The small molecule below binds the protein below.
Small molecule (SMILES): CC(=O)N[C@@H]1[C@@H](O)[C@H](O)[C@@H](CO)O[C@H]1O

Sequence of chain 1.A:
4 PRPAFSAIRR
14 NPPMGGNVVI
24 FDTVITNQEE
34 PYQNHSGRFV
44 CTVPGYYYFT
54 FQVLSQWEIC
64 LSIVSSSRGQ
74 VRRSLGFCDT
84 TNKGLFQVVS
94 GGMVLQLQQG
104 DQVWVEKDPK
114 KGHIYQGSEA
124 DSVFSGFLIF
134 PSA

Binding-site contacts:
Ligand atom C7 contacts residue ASN37 of chain 1.A at 3.3 Å.
Ligand atom N2 contacts residue ASN37 of chain 1.A at 2.9 Å (h-bond).
Ligand atom O7 contacts residue ASN37 of chain 1.A at 3.3 Å (h-bond).
Ligand atom O7 contacts residue ASP25 of chain 1.A at 3.5 Å (salt-bridge).
Ligand atom C3 contacts residue ASN37 of chain 1.A at 3.8 Å.
Ligand atom C8 contacts residue ASP25 of chain 1.A at 3.4 Å.
Ligand atom O6 contacts residue GLU33 of chain 1.A at 3.3 Å (salt-bridge).
Ligand atom O5 contacts residue ASN37 of chain 1.A at 2.4 Å (h-bond).
Ligand atom C5 contacts residue ASN37 of chain 1.A at 3.7 Å.
Ligand atom N2 contacts residue ASP25 of chain 1.A at 4.4 Å.
Ligand atom C7 contacts residue THR26 of chain 1.A at 4.5 Å.
Ligand atom C8 contacts residue ASN37 of chain 1.A at 4.5 Å.
Ligand atom O7 contacts residue VAL27 of chain 1.A at 3.2 Å (h-bond).
Ligand atom O7 contacts residue THR26 of chain 1.A at 4.0 Å.
Ligand atom C7 contacts residue VAL27 of chain 1.A at 4.3 Å (hydrophobic).
Ligand atom C7 contacts residue ASP25 of chain 1.A at 3.5 Å.
Ligand atom C6 contacts residue GLU33 of chain 1.A at 3.3 Å.
Ligand atom C8 contacts residue THR26 of chain 1.A at 4.2 Å.
Ligand atom C4 contacts residue ASN37 of chain 1.A at 4.2 Å.
Ligand atom C1 contacts residue ASN37 of chain 1.A at 1.4 Å.
Ligand atom C2 contacts residue ASN37 of chain 1.A at 2.5 Å.